Binding-site contacts:
Ligand atom C6 contacts residue 5LD1 of chain 9.E at 1.4 Å.
Ligand atom O10 contacts residue ARG119 of chain 9.A at 3.0 Å (salt-bridge).
Ligand atom O12 contacts residue SER197 of chain 9.A at 2.6 Å (h-bond).
Ligand atom O10 contacts residue ARG97 of chain 9.A at 2.8 Å (salt-bridge).
Ligand atom N1 contacts residue MN1 of chain 9.B at 2.2 Å.
Ligand atom N4 contacts residue MN1 of chain 9.C at 2.2 Å.
Ligand atom O13 contacts residue MN1 of chain 9.B at 2.4 Å.
Ligand atom P9 contacts residue 5LD1 of chain 9.E at 0.2 Å.
Ligand atom O12 contacts residue ARG97 of chain 9.A at 2.8 Å (salt-bridge).
Ligand atom O11 contacts residue ARG119 of chain 9.A at 2.9 Å (salt-bridge).
Ligand atom C6 contacts residue GLU171 of chain 8.A at 3.2 Å.
Ligand atom C3 contacts residue 5LD1 of chain 9.E at 0.6 Å.
Ligand atom O10 contacts residue 5LD1 of chain 9.E at 0.5 Å (h-bond).
Ligand atom O11 contacts residue LYS199 of chain 9.A at 2.6 Å (salt-bridge).
Ligand atom O13 contacts residue 5LD1 of chain 9.E at 0.7 Å (h-bond).
Ligand atom N1 contacts residue GLU171 of chain 8.A at 3.1 Å (salt-bridge).
Ligand atom N1 contacts residue 5LD1 of chain 9.E at 0.4 Å (h-bond).
Ligand atom N4 contacts residue GLU75 of chain 2.A at 3.1 Å (salt-bridge).
Ligand atom C7 contacts residue 5LD1 of chain 9.E at 0.5 Å.
Ligand atom N1 contacts residue HIS167 of chain 8.A at 3.1 Å (h-bond).
Ligand atom N4 contacts residue HIS71 of chain 2.A at 3.0 Å (h-bond).
Ligand atom N1 contacts residue HIS72 of chain 2.A at 3.3 Å (h-bond).
Ligand atom O12 contacts residue 5LD1 of chain 9.E at 0.3 Å (h-bond).
Ligand atom O10 contacts residue LYS175 of chain 8.A at 2.8 Å (salt-bridge).
Ligand atom N4 contacts residue HIS168 of chain 8.A at 3.3 Å (h-bond).
Ligand atom C3 contacts residue MN1 of chain 9.C at 3.2 Å.
Ligand atom C5 contacts residue 5LD1 of chain 9.E at 0.3 Å.
Ligand atom C5 contacts residue HIS71 of chain 2.A at 3.1 Å.
Ligand atom O13 contacts residue GLU19 of chain 2.A at 2.7 Å (salt-bridge).
Ligand atom C5 contacts residue HIS167 of chain 8.A at 3.3 Å.
Ligand atom C8 contacts residue 5LD1 of chain 9.E at 0.3 Å.
Ligand atom C7 contacts residue GLU19 of chain 2.A at 3.4 Å.
Ligand atom N2 contacts residue MN1 of chain 9.B at 3.3 Å.
Ligand atom C5 contacts residue MN1 of chain 9.B at 3.3 Å.
Ligand atom O11 contacts residue 5LD1 of chain 9.E at 0.1 Å (h-bond).
Ligand atom O13 contacts residue GLU171 of chain 8.A at 3.4 Å (salt-bridge).
Ligand atom O13 contacts residue HIS72 of chain 2.A at 3.2 Å (h-bond).
Ligand atom N4 contacts residue 5LD1 of chain 9.E at 0.1 Å (h-bond).
Ligand atom N2 contacts residue 5LD1 of chain 9.E at 0.8 Å (h-bond).
Ligand atom C5 contacts residue MN1 of chain 9.C at 3.2 Å.

Sequence of chain 2.A:
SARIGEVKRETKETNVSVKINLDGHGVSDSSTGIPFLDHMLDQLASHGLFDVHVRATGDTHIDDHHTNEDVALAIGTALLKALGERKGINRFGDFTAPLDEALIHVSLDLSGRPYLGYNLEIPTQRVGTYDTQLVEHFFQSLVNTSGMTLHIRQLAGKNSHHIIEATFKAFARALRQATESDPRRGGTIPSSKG

Sequence of chain 8.A:
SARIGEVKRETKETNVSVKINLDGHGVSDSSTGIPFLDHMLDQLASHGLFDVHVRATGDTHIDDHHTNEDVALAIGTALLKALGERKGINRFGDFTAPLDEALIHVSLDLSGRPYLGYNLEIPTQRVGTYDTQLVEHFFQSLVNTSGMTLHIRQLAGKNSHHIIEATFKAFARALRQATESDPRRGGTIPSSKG

Sequence of chain 9.A:
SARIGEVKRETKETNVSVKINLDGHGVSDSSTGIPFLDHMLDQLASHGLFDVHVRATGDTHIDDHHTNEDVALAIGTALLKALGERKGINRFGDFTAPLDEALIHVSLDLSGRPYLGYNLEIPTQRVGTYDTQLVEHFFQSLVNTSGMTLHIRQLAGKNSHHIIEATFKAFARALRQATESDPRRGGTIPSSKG

A small-molecule ligand and the protein it binds are described below.
Small molecule (SMILES): O=P(O)(O)C[C@@H](O)Cn1cncn1